The small molecule below binds the protein below.
Small molecule (SMILES): CC(=O)N[C@@H]1[C@@H](O)[C@H](O)[C@@H](CO)O[C@H]1O

Sequence of chain 18.K:
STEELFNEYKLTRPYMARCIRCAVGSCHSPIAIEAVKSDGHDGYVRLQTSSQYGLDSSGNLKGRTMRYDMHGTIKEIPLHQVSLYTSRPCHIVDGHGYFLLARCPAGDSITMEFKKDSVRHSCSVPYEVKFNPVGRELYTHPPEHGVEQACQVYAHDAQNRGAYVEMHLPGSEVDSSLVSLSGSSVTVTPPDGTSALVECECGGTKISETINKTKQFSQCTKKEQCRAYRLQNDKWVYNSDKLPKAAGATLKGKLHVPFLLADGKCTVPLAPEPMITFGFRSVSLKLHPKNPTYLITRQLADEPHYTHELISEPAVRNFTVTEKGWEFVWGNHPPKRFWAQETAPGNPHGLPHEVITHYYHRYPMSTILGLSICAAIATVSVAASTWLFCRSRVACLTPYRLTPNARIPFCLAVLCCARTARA

Binding-site contacts:
Ligand atom N2 contacts residue ASN212 of chain 18.K at 2.9 Å (h-bond).
Ligand atom C1 contacts residue ASN212 of chain 18.K at 1.4 Å.
Ligand atom C7 contacts residue ASN212 of chain 18.K at 3.7 Å.
Ligand atom C5 contacts residue ASN212 of chain 18.K at 3.7 Å.
Ligand atom O7 contacts residue ASN212 of chain 18.K at 4.1 Å.
Ligand atom N2 contacts residue ILE211 of chain 18.K at 4.0 Å.
Ligand atom C2 contacts residue ASN212 of chain 18.K at 2.5 Å.
Ligand atom O5 contacts residue ASN212 of chain 18.K at 2.4 Å (h-bond).
Ligand atom C1 contacts residue ILE211 of chain 18.K at 4.2 Å (hydrophobic).
Ligand atom C3 contacts residue ASN212 of chain 18.K at 3.8 Å.
Ligand atom C4 contacts residue ASN212 of chain 18.K at 4.2 Å.